A small-molecule ligand and the protein it binds are described below.
Small molecule (SMILES): O=C(O)[C@H](O)c1cccc(Cl)c1

Binding-site contacts:
Ligand atom C2 contacts residue GLY135 of chain 1.A at 4.3 Å.
Ligand atom C6 contacts residue ILE107 of chain 1.A at 4.3 Å (hydrophobic).
Ligand atom O2 contacts residue GLY102 of chain 1.A at 2.5 Å (h-bond).
Ligand atom C6 contacts residue GLY134 of chain 1.A at 4.0 Å.
Ligand atom C5 contacts residue TYR104 of chain 1.A at 0.7 Å (hydrophobic).
Ligand atom O1 contacts residue TYR104 of chain 1.A at 3.0 Å (h-bond).
Ligand atom C contacts residue GLY102 of chain 1.A at 4.2 Å.
Ligand atom C1 contacts residue GLY102 of chain 1.A at 3.8 Å.
Ligand atom C3 contacts residue TYR104 of chain 1.A at 1.8 Å (hydrophobic).
Ligand atom C2 contacts residue TYR104 of chain 1.A at 2.4 Å (hydrophobic).
Ligand atom O1 contacts residue GLY102 of chain 1.A at 3.6 Å.
Ligand atom C5 contacts residue VAL141 of chain 1.A at 3.9 Å (hydrophobic).
Ligand atom C6 contacts residue TYR104 of chain 1.A at 0.8 Å (hydrophobic).
Ligand atom O1 contacts residue GLN103 of chain 1.A at 3.4 Å.
Ligand atom CL contacts residue LEU133 of chain 1.A at 3.9 Å.
Ligand atom CL contacts residue GLY135 of chain 1.A at 4.0 Å.
Ligand atom CL contacts residue PRO171 of chain 1.A at 4.1 Å.
Ligand atom C4 contacts residue GLY136 of chain 1.A at 3.2 Å.
Ligand atom CL contacts residue SER170 of chain 1.A at 3.7 Å.
Ligand atom CL contacts residue TYR104 of chain 1.A at 2.2 Å.
Ligand atom CL contacts residue GLY134 of chain 1.A at 3.8 Å.
Ligand atom C5 contacts residue GLY135 of chain 1.A at 3.6 Å.
Ligand atom C3 contacts residue GLY135 of chain 1.A at 4.1 Å.
Ligand atom C7 contacts residue GLY135 of chain 1.A at 4.2 Å.
Ligand atom CL contacts residue ILE107 of chain 1.A at 3.6 Å.
Ligand atom O2 contacts residue GLN103 of chain 1.A at 4.2 Å.
Ligand atom C3 contacts residue GLY136 of chain 1.A at 4.1 Å.
Ligand atom CL contacts residue VAL141 of chain 1.A at 4.0 Å.
Ligand atom C1 contacts residue TYR104 of chain 1.A at 3.8 Å (hydrophobic).
Ligand atom C7 contacts residue TYR104 of chain 1.A at 1.6 Å (hydrophobic).
Ligand atom C contacts residue TYR104 of chain 1.A at 3.8 Å (hydrophobic).
Ligand atom C6 contacts residue GLY135 of chain 1.A at 3.6 Å.
Ligand atom C4 contacts residue TYR104 of chain 1.A at 0.7 Å (hydrophobic).
Ligand atom C7 contacts residue ILE107 of chain 1.A at 4.0 Å (hydrophobic).
Ligand atom C4 contacts residue GLY135 of chain 1.A at 3.8 Å.
Ligand atom C5 contacts residue SER170 of chain 1.A at 3.7 Å.
Ligand atom O contacts residue TYR104 of chain 1.A at 3.8 Å.
Ligand atom C5 contacts residue GLY136 of chain 1.A at 3.8 Å.
Ligand atom O2 contacts residue TYR104 of chain 1.A at 4.0 Å.
Ligand atom C6 contacts residue SER170 of chain 1.A at 4.1 Å.

Sequence of chain 1.A:
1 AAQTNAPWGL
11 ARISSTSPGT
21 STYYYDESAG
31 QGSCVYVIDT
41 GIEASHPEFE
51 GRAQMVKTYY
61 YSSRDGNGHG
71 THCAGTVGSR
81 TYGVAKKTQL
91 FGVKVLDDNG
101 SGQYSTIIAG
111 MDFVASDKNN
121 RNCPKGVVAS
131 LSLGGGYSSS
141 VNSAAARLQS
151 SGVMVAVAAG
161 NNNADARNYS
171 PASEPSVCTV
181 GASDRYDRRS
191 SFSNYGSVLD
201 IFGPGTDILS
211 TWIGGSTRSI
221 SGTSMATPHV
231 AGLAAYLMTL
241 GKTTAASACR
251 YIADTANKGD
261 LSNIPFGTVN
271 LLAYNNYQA